Sequence of chain 1.B:
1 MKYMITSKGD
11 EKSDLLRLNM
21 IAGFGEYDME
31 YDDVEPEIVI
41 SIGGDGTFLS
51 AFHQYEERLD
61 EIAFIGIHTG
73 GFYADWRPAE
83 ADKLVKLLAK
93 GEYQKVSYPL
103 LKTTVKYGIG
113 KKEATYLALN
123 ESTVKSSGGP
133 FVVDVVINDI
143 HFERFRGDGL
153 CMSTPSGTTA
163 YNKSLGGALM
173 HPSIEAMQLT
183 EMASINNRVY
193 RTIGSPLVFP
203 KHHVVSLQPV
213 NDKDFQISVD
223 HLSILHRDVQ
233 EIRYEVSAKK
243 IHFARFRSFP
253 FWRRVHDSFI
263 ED

Sequence of chain 2.A:
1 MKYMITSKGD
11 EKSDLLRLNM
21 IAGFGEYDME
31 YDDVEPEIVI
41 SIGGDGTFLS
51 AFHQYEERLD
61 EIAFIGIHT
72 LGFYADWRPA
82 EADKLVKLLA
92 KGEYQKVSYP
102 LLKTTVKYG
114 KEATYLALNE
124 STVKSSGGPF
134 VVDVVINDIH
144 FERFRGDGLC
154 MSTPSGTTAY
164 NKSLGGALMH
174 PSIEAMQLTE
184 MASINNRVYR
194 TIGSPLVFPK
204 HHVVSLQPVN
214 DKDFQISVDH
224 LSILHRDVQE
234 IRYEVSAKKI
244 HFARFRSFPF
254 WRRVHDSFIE

This small molecule binds to this protein.
Small molecule (SMILES): Nc1ncnc2c1ncn2[C@@H]1O[C@H](CN2CC#Cc3nc4c(N)ncnc4n3[C@@H]3O[C@H](CNS(=O)(=O)CCNC(=O)C2)[C@@H](O)[C@H]3O)[C@@H](O)[C@H]1O

Binding-site contacts:
Ligand atom C13 contacts residue THR161 of chain 1.B at 3.4 Å.
Ligand atom N7 contacts residue ASN122 of chain 1.B at 2.9 Å (h-bond).
Ligand atom N contacts residue ALA185 of chain 2.A at 3.1 Å (h-bond).
Ligand atom O7 contacts residue ASP222 of chain 1.B at 3.6 Å.
Ligand atom C8 contacts residue GLY46 of chain 1.B at 3.6 Å.
Ligand atom O8 contacts residue TYR163 of chain 1.B at 3.3 Å (h-bond).
Ligand atom C11 contacts residue ASP45 of chain 1.B at 3.6 Å.
Ligand atom O8 contacts residue ALA162 of chain 1.B at 3.0 Å.
Ligand atom O8 contacts residue ASN122 of chain 1.B at 3.6 Å (h-bond).
Ligand atom C1 contacts residue SER166 of chain 1.B at 2.9 Å.
Ligand atom N7 contacts residue TYR75 of chain 1.B at 3.6 Å (h-bond).
Ligand atom C8 contacts residue LEU49 of chain 1.B at 3.7 Å (hydrophobic).
Ligand atom C12 contacts residue ALA162 of chain 1.B at 3.6 Å (hydrophobic).
Ligand atom N8 contacts residue THR161 of chain 1.B at 2.4 Å (h-bond).
Ligand atom O6 contacts residue ASP45 of chain 1.B at 2.9 Å (salt-bridge).
Ligand atom N2 contacts residue TYR163 of chain 1.B at 3.1 Å (h-bond).
Ligand atom C25 contacts residue GLU123 of chain 1.B at 3.1 Å.
Ligand atom O7 contacts residue GLU123 of chain 1.B at 2.5 Å (salt-bridge).
Ligand atom O7 contacts residue ASN122 of chain 1.B at 3.1 Å (h-bond).
Ligand atom N6 contacts residue ASN122 of chain 1.B at 2.9 Å (h-bond).
Ligand atom C26 contacts residue GLU123 of chain 1.B at 3.3 Å.
Ligand atom N2 contacts residue ALA162 of chain 1.B at 3.6 Å.
Ligand atom N8 contacts residue PHE74 of chain 1.B at 3.3 Å.
Ligand atom N7 contacts residue PHE74 of chain 1.B at 3.5 Å.
Ligand atom C14 contacts residue THR161 of chain 1.B at 3.1 Å.
Ligand atom C10 contacts residue ASP45 of chain 1.B at 3.6 Å.
Ligand atom C1 contacts residue TYR163 of chain 1.B at 3.5 Å (hydrophobic).
Ligand atom N7 contacts residue THR161 of chain 1.B at 3.5 Å (h-bond).
Ligand atom O8 contacts residue GLU123 of chain 1.B at 2.5 Å (salt-bridge).
Ligand atom C14 contacts residue PHE74 of chain 1.B at 3.6 Å (hydrophobic).
Ligand atom C13 contacts residue ALA162 of chain 1.B at 3.6 Å (hydrophobic).
Ligand atom C3 contacts residue TYR163 of chain 1.B at 3.3 Å (hydrophobic).
Ligand atom C13 contacts residue PHE74 of chain 1.B at 3.6 Å (hydrophobic).
Ligand atom N contacts residue ASP150 of chain 2.A at 3.3 Å (salt-bridge).
Ligand atom N7 contacts residue SER158 of chain 1.B at 3.2 Å (h-bond).
Ligand atom N1 contacts residue SER166 of chain 1.B at 2.6 Å (h-bond).
Ligand atom N contacts residue TYR163 of chain 1.B at 3.5 Å.
Ligand atom C contacts residue TYR163 of chain 1.B at 3.3 Å (hydrophobic).
Ligand atom N1 contacts residue ILE187 of chain 2.A at 3.3 Å.
Ligand atom O2 contacts residue ILE187 of chain 2.A at 2.8 Å.